Binding-site contacts:
Ligand atom C7 contacts residue THR1100 of chain 1.B at 4.0 Å.
Ligand atom C8 contacts residue ASN1098 of chain 1.B at 3.4 Å.
Ligand atom C1 contacts residue HIS1101 of chain 1.B at 3.8 Å.
Ligand atom N2 contacts residue ASN1098 of chain 1.B at 2.9 Å (h-bond).
Ligand atom C5 contacts residue ASN1098 of chain 1.B at 3.7 Å.
Ligand atom C3 contacts residue ASN1098 of chain 1.B at 3.8 Å.
Ligand atom O5 contacts residue PHE1103 of chain 1.B at 3.9 Å.
Ligand atom C7 contacts residue ASN1098 of chain 1.B at 3.3 Å.
Ligand atom C1 contacts residue ASN1098 of chain 1.B at 1.4 Å.
Ligand atom C2 contacts residue HIS1101 of chain 1.B at 4.1 Å.
Ligand atom C5 contacts residue PHE1103 of chain 1.B at 4.2 Å (hydrophobic).
Ligand atom N2 contacts residue HIS1101 of chain 1.B at 4.4 Å.
Ligand atom C3 contacts residue HIS1101 of chain 1.B at 3.6 Å.
Ligand atom O7 contacts residue HIS1101 of chain 1.B at 2.6 Å (h-bond).
Ligand atom O4 contacts residue HIS1101 of chain 1.B at 4.0 Å.
Ligand atom O7 contacts residue ASN1098 of chain 1.B at 3.5 Å (h-bond).
Ligand atom O7 contacts residue THR1100 of chain 1.B at 3.2 Å.
Ligand atom O5 contacts residue ASN1098 of chain 1.B at 2.4 Å (h-bond).
Ligand atom C6 contacts residue PHE1103 of chain 1.B at 3.6 Å (hydrophobic).
Ligand atom O5 contacts residue HIS1101 of chain 1.B at 4.1 Å.
Ligand atom C4 contacts residue HIS1101 of chain 1.B at 4.0 Å.
Ligand atom C4 contacts residue ASN1098 of chain 1.B at 4.2 Å.
Ligand atom C2 contacts residue ASN1098 of chain 1.B at 2.4 Å.
Ligand atom C7 contacts residue HIS1101 of chain 1.B at 3.8 Å.
Ligand atom C8 contacts residue THR1100 of chain 1.B at 3.9 Å.
Ligand atom C5 contacts residue HIS1101 of chain 1.B at 3.7 Å.

A protein and the small-molecule ligand that binds it are described below.
Small molecule (SMILES): CC(=O)N[C@@H]1[C@@H](O)[C@H](O)[C@@H](CO)O[C@H]1O

Sequence of chain 1.B:
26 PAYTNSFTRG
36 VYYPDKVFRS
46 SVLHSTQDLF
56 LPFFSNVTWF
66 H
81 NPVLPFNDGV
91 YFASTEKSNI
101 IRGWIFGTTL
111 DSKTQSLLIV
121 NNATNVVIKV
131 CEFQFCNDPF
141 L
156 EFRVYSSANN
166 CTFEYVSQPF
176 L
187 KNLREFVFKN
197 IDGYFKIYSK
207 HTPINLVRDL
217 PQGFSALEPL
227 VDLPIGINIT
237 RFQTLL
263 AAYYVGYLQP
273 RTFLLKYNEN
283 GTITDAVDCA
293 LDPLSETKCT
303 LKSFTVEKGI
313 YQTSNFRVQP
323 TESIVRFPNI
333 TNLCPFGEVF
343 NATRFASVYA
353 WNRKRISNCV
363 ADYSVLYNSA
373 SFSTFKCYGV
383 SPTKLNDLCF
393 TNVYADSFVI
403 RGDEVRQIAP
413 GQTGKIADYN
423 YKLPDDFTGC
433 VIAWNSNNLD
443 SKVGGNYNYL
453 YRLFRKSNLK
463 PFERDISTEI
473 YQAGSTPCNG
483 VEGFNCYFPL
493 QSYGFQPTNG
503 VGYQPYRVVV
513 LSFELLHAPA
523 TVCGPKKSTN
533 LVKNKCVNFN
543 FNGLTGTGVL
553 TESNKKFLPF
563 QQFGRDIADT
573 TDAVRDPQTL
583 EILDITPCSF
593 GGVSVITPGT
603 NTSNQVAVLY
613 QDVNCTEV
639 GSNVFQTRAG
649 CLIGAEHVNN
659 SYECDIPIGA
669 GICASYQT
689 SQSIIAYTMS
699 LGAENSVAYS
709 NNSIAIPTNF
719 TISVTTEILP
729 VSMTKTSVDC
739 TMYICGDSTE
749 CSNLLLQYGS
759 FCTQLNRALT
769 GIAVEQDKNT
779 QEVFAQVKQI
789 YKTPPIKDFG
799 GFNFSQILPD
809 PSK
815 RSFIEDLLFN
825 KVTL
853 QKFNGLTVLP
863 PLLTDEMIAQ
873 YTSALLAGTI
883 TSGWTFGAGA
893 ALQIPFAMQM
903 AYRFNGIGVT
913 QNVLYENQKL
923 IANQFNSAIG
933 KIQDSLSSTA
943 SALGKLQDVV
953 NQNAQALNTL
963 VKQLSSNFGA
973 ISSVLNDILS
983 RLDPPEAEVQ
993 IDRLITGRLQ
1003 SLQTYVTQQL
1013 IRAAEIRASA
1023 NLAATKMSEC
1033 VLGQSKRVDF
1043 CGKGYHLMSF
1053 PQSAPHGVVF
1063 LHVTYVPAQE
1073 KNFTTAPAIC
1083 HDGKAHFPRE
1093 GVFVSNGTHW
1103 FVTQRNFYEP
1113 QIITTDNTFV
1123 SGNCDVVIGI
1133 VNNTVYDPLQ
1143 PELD